Binding-site contacts:
Ligand atom N1 contacts residue ALA92 of chain 1.A at 3.5 Å (h-bond).
Ligand atom N6 contacts residue ALA92 of chain 1.A at 3.9 Å.
Ligand atom C3' contacts residue GLU139 of chain 1.A at 3.8 Å.
Ligand atom C5' contacts residue LYS41 of chain 1.A at 3.6 Å.
Ligand atom N3 contacts residue LEU18 of chain 1.A at 4.1 Å.
Ligand atom O5' contacts residue LYS41 of chain 1.A at 2.7 Å (salt-bridge).
Ligand atom C4 contacts residue LEU142 of chain 1.A at 4.0 Å (hydrophobic).
Ligand atom N6 contacts residue ALA39 of chain 1.A at 3.5 Å.
Ligand atom N3 contacts residue LEU142 of chain 1.A at 3.7 Å.
Ligand atom N6 contacts residue LEU73 of chain 1.A at 4.0 Å.
Ligand atom N7 contacts residue LEU89 of chain 1.A at 4.3 Å.
Ligand atom O3' contacts residue GLU139 of chain 1.A at 2.9 Å (salt-bridge).
Ligand atom C2 contacts residue ALA92 of chain 1.A at 4.0 Å (hydrophobic).
Ligand atom N1 contacts residue LEU142 of chain 1.A at 3.9 Å.
Ligand atom O5' contacts residue VAL26 of chain 1.A at 4.1 Å.
Ligand atom C6 contacts residue ALA39 of chain 1.A at 4.1 Å (hydrophobic).
Ligand atom N6 contacts residue GLU90 of chain 1.A at 2.6 Å (salt-bridge).
Ligand atom C6 contacts residue LEU142 of chain 1.A at 3.6 Å (hydrophobic).
Ligand atom C4' contacts residue VAL26 of chain 1.A at 4.2 Å (hydrophobic).
Ligand atom C2 contacts residue LEU18 of chain 1.A at 4.2 Å (hydrophobic).
Ligand atom N6 contacts residue TYR91 of chain 1.A at 3.8 Å.
Ligand atom N7 contacts residue LEU142 of chain 1.A at 4.1 Å.
Ligand atom O4' contacts residue VAL26 of chain 1.A at 3.3 Å.
Ligand atom C2' contacts residue THR96 of chain 1.A at 3.7 Å.
Ligand atom C2 contacts residue LEU142 of chain 1.A at 3.8 Å (hydrophobic).
Ligand atom N7 contacts residue VAL26 of chain 1.A at 3.8 Å.
Ligand atom C5 contacts residue VAL26 of chain 1.A at 4.1 Å (hydrophobic).
Ligand atom C8 contacts residue LYS41 of chain 1.A at 4.3 Å.
Ligand atom C5 contacts residue LEU142 of chain 1.A at 3.6 Å (hydrophobic).
Ligand atom N6 contacts residue LEU142 of chain 1.A at 4.0 Å.
Ligand atom C1' contacts residue VAL26 of chain 1.A at 4.2 Å (hydrophobic).
Ligand atom C6 contacts residue ALA92 of chain 1.A at 4.2 Å (hydrophobic).
Ligand atom C8 contacts residue VAL26 of chain 1.A at 3.6 Å (hydrophobic).
Ligand atom N1 contacts residue LEU18 of chain 1.A at 4.2 Å.
Ligand atom C6 contacts residue GLU90 of chain 1.A at 3.9 Å.
Ligand atom C5' contacts residue VAL26 of chain 1.A at 3.8 Å (hydrophobic).
Ligand atom N9 contacts residue VAL26 of chain 1.A at 4.1 Å.
Ligand atom O4' contacts residue GLY19 of chain 1.A at 4.2 Å.
Ligand atom C2' contacts residue GLU139 of chain 1.A at 4.2 Å.
Ligand atom O2' contacts residue THR96 of chain 1.A at 3.3 Å.

The protein below binds the small molecule below.
Small molecule (SMILES): Nc1ncnc2c1ncn2[C@@H]1O[C@H](CO)[C@@H](O)[C@H]1O

Sequence of chain 1.A:
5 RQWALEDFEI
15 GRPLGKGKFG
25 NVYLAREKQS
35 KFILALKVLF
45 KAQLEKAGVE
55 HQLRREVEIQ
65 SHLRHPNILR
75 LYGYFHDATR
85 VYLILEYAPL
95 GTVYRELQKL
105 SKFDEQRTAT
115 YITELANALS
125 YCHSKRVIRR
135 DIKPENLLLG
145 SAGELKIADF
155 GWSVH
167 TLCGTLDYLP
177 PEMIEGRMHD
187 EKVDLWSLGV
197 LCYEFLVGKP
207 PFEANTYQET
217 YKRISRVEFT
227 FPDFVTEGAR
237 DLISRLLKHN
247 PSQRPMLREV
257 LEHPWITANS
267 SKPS